Sequence of chain 1.B:
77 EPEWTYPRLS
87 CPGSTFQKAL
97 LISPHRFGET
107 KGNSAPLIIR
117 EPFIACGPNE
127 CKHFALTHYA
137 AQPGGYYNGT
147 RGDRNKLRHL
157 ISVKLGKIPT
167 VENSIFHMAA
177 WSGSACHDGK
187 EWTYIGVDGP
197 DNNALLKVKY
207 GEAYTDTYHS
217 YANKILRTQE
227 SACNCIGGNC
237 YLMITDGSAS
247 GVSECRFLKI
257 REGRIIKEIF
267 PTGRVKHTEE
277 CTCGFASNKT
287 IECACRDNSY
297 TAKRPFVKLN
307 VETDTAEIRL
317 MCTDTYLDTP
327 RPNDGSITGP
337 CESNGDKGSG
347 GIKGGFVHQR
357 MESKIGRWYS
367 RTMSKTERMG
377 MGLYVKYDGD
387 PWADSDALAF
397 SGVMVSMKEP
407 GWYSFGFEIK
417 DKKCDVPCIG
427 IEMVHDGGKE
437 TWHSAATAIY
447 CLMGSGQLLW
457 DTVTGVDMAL

Binding-site contacts:
Ligand atom C2 contacts residue ASN284 of chain 1.B at 2.7 Å.
Ligand atom C8 contacts residue TRP80 of chain 1.B at 4.3 Å (hydrophobic).
Ligand atom O7 contacts residue LEU85 of chain 1.B at 4.1 Å.
Ligand atom O5 contacts residue PRO83 of chain 1.B at 4.2 Å.
Ligand atom C7 contacts residue PRO83 of chain 1.B at 3.8 Å (hydrophobic).
Ligand atom C3 contacts residue ASN284 of chain 1.B at 3.9 Å.
Ligand atom C5 contacts residue ASN284 of chain 1.B at 3.4 Å.
Ligand atom O5 contacts residue ASN284 of chain 1.B at 2.4 Å (h-bond).
Ligand atom C5 contacts residue TYR82 of chain 1.B at 4.2 Å (hydrophobic).
Ligand atom O7 contacts residue PRO83 of chain 1.B at 3.8 Å.
Ligand atom O7 contacts residue ARG84 of chain 1.B at 4.2 Å.
Ligand atom C6 contacts residue ASN284 of chain 1.B at 3.3 Å.
Ligand atom C7 contacts residue ASN284 of chain 1.B at 4.2 Å.
Ligand atom N2 contacts residue ARG84 of chain 1.B at 4.5 Å.
Ligand atom C1 contacts residue PRO83 of chain 1.B at 4.1 Å (hydrophobic).
Ligand atom N2 contacts residue PRO83 of chain 1.B at 2.9 Å (h-bond).
Ligand atom C8 contacts residue TYR82 of chain 1.B at 3.7 Å (hydrophobic).
Ligand atom O5 contacts residue TYR82 of chain 1.B at 3.5 Å.
Ligand atom C2 contacts residue PRO83 of chain 1.B at 3.8 Å (hydrophobic).
Ligand atom N2 contacts residue ASN284 of chain 1.B at 3.3 Å (h-bond).
Ligand atom C3 contacts residue PRO83 of chain 1.B at 3.8 Å (hydrophobic).
Ligand atom C1 contacts residue ASN284 of chain 1.B at 1.4 Å.
Ligand atom O3 contacts residue PRO83 of chain 1.B at 4.4 Å.
Ligand atom C4 contacts residue ASN284 of chain 1.B at 4.1 Å.

A small-molecule ligand and the protein it binds are described below.
Small molecule (SMILES): CC(=O)N[C@H]1[C@H](O[C@H]2[C@H](O)[C@@H](NC(C)=O)CO[C@@H]2CO)O[C@H](CO)[C@@H](O[C@@H]2O[C@H](CO)[C@@H](O)[C@H](O)[C@@H]2O)[C@@H]1O